Binding-site contacts:
Ligand atom O7 contacts residue GLN375 of chain 1.C at 3.2 Å.
Ligand atom C2 contacts residue GLN375 of chain 1.C at 4.3 Å.
Ligand atom C2 contacts residue ASN379 of chain 1.C at 2.5 Å.
Ligand atom C6 contacts residue SER381 of chain 1.C at 4.1 Å.
Ligand atom O6 contacts residue TYR371 of chain 1.C at 3.7 Å.
Ligand atom O5 contacts residue ASN379 of chain 1.C at 2.4 Å (h-bond).
Ligand atom C4 contacts residue ASN379 of chain 1.C at 4.3 Å.
Ligand atom O7 contacts residue LYS374 of chain 1.C at 3.6 Å.
Ligand atom O5 contacts residue SER381 of chain 1.C at 4.4 Å.
Ligand atom C5 contacts residue SER381 of chain 1.C at 4.3 Å.
Ligand atom O5 contacts residue ILE382 of chain 1.C at 3.6 Å.
Ligand atom N2 contacts residue ASN379 of chain 1.C at 2.9 Å (h-bond).
Ligand atom O6 contacts residue ILE382 of chain 1.C at 3.9 Å.
Ligand atom C3 contacts residue ASN379 of chain 1.C at 3.8 Å.
Ligand atom C7 contacts residue LYS374 of chain 1.C at 4.4 Å.
Ligand atom O7 contacts residue ASN379 of chain 1.C at 3.7 Å.
Ligand atom C6 contacts residue ILE382 of chain 1.C at 4.3 Å (hydrophobic).
Ligand atom C1 contacts residue GLN375 of chain 1.C at 4.0 Å.
Ligand atom C1 contacts residue ILE382 of chain 1.C at 4.4 Å (hydrophobic).
Ligand atom C7 contacts residue ASN379 of chain 1.C at 3.5 Å.
Ligand atom C1 contacts residue ASN379 of chain 1.C at 1.4 Å.
Ligand atom C7 contacts residue GLN375 of chain 1.C at 4.3 Å.
Ligand atom C5 contacts residue ASN379 of chain 1.C at 3.6 Å.

This small molecule binds to this protein.
Small molecule (SMILES): CC(=O)N[C@@H]1[C@@H](O)[C@H](O)[C@@H](CO)O[C@H]1O

Sequence of chain 1.C:
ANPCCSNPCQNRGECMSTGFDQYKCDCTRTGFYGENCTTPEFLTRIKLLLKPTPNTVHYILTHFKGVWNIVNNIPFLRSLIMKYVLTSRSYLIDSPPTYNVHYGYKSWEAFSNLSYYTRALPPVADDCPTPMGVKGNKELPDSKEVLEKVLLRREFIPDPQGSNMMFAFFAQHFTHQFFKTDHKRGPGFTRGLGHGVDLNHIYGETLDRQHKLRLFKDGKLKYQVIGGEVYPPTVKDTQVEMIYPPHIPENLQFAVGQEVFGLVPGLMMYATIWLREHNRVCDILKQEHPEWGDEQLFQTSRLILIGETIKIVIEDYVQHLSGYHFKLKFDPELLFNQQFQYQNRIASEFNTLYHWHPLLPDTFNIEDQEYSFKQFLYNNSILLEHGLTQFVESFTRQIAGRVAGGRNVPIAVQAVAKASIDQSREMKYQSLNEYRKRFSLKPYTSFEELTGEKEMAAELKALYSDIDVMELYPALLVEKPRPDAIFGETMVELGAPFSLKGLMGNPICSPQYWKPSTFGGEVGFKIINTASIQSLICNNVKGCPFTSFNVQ